Sequence of chain 2.A:
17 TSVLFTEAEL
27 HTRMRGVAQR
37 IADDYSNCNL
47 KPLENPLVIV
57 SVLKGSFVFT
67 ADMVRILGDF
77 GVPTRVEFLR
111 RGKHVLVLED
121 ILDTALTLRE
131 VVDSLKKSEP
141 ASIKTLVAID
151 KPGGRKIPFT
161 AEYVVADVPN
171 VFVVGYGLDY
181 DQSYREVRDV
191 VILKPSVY

Binding-site contacts:
Ligand atom N3 contacts residue LEU178 of chain 2.A at 4.3 Å.
Ligand atom N7 contacts residue LYS151 of chain 2.A at 3.1 Å (salt-bridge).
Ligand atom N7 contacts residue PHE172 of chain 2.A at 4.4 Å.
Ligand atom C2 contacts residue ASP179 of chain 2.A at 3.5 Å.
Ligand atom O2' contacts residue MG1 of chain 2.F at 3.7 Å.
Ligand atom N7 contacts residue ASP123 of chain 2.A at 4.1 Å.
Ligand atom C3' contacts residue SO41 of chain 2.E at 4.1 Å.
Ligand atom C4 contacts residue ILE121 of chain 2.A at 4.3 Å (hydrophobic).
Ligand atom C2 contacts residue VAL173 of chain 2.A at 3.1 Å (hydrophobic).
Ligand atom O2' contacts residue SO41 of chain 2.E at 2.8 Å (h-bond).
Ligand atom C2 contacts residue LEU178 of chain 2.A at 3.8 Å (hydrophobic).
Ligand atom C5 contacts residue ILE121 of chain 2.A at 3.7 Å (hydrophobic).
Ligand atom O6 contacts residue LYS151 of chain 2.A at 3.3 Å (salt-bridge).
Ligand atom C6 contacts residue LYS151 of chain 2.A at 4.0 Å.
Ligand atom N7 contacts residue ILE121 of chain 2.A at 4.0 Å.
Ligand atom C2 contacts residue PHE172 of chain 2.A at 3.8 Å (hydrophobic).
Ligand atom C2' contacts residue ILE121 of chain 2.A at 4.4 Å (hydrophobic).
Ligand atom C6 contacts residue VAL173 of chain 2.A at 3.4 Å (hydrophobic).
Ligand atom C3' contacts residue SO41 of chain 2.D at 4.3 Å.
Ligand atom N1 contacts residue VAL173 of chain 2.A at 2.4 Å (h-bond).
Ligand atom C5 contacts residue LYS151 of chain 2.A at 3.9 Å.
Ligand atom O6 contacts residue VAL171 of chain 2.A at 3.6 Å.
Ligand atom C6 contacts residue PHE172 of chain 2.A at 3.7 Å (hydrophobic).
Ligand atom C5 contacts residue PHE172 of chain 2.A at 3.8 Å (hydrophobic).
Ligand atom O6 contacts residue ILE121 of chain 2.A at 3.5 Å.
Ligand atom C8 contacts residue LYS151 of chain 2.A at 4.2 Å.
Ligand atom N1 contacts residue LEU178 of chain 2.A at 4.2 Å.
Ligand atom O3' contacts residue SO41 of chain 2.D at 3.0 Å (h-bond).
Ligand atom N3 contacts residue PHE172 of chain 2.A at 4.0 Å.
Ligand atom C8 contacts residue ASP123 of chain 2.A at 3.8 Å.
Ligand atom N1 contacts residue ILE121 of chain 2.A at 4.3 Å.
Ligand atom N9 contacts residue ILE121 of chain 2.A at 4.3 Å.
Ligand atom C4 contacts residue PHE172 of chain 2.A at 3.9 Å (hydrophobic).
Ligand atom O6 contacts residue VAL173 of chain 2.A at 3.0 Å (h-bond).
Ligand atom C2' contacts residue SO41 of chain 2.E at 3.5 Å.
Ligand atom C6 contacts residue ILE121 of chain 2.A at 3.7 Å (hydrophobic).
Ligand atom O6 contacts residue PHE172 of chain 2.A at 3.5 Å.
Ligand atom N3 contacts residue ASP179 of chain 2.A at 3.9 Å.
Ligand atom N1 contacts residue PHE172 of chain 2.A at 3.8 Å.
Ligand atom O2' contacts residue ILE121 of chain 2.A at 3.4 Å.

A small-molecule ligand and the protein it binds are described below.
Small molecule (SMILES): O=c1[nH]cnc2c1ncn2[C@@H]1O[C@H](COP(=O)(O)O)[C@@H](O)[C@H]1O